Binding-site contacts:
Ligand atom C7 contacts residue ASN279 of chain 1.E at 3.2 Å.
Ligand atom N2 contacts residue ASN279 of chain 1.E at 3.0 Å (h-bond).
Ligand atom C1 contacts residue ASN279 of chain 1.E at 1.4 Å.
Ligand atom C6 contacts residue GLU69 of chain 1.F at 4.5 Å.
Ligand atom C8 contacts residue GLU69 of chain 1.F at 3.5 Å.
Ligand atom C1 contacts residue VAL291 of chain 1.E at 3.7 Å (hydrophobic).
Ligand atom C3 contacts residue VAL291 of chain 1.E at 4.2 Å (hydrophobic).
Ligand atom C2 contacts residue ASN279 of chain 1.E at 2.6 Å.
Ligand atom C3 contacts residue ASN279 of chain 1.E at 3.9 Å.
Ligand atom N2 contacts residue VAL291 of chain 1.E at 3.6 Å.
Ligand atom C5 contacts residue ASN279 of chain 1.E at 3.6 Å.
Ligand atom C5 contacts residue ASN292 of chain 1.E at 4.0 Å.
Ligand atom C7 contacts residue VAL291 of chain 1.E at 4.4 Å (hydrophobic).
Ligand atom C2 contacts residue VAL291 of chain 1.E at 4.0 Å (hydrophobic).
Ligand atom C6 contacts residue ASN292 of chain 1.E at 4.1 Å.
Ligand atom C1 contacts residue ASN292 of chain 1.E at 4.3 Å.
Ligand atom C8 contacts residue ASN279 of chain 1.E at 4.4 Å.
Ligand atom O5 contacts residue ASN292 of chain 1.E at 4.0 Å.
Ligand atom O7 contacts residue ASN279 of chain 1.E at 3.1 Å (h-bond).
Ligand atom C8 contacts residue LYS293 of chain 1.E at 3.9 Å.
Ligand atom C4 contacts residue ASN279 of chain 1.E at 4.2 Å.
Ligand atom O5 contacts residue ASN279 of chain 1.E at 2.4 Å (h-bond).
Ligand atom C8 contacts residue VAL291 of chain 1.E at 4.1 Å (hydrophobic).
Ligand atom C8 contacts residue SER39 of chain 1.E at 3.4 Å.

A protein and the small-molecule ligand that binds it are described below.
Small molecule (SMILES): CC(=O)N[C@H]1[C@H](O[C@H]2[C@H](O)[C@@H](NC(C)=O)CO[C@@H]2CO)O[C@H](CO)[C@@H](O)[C@@H]1O

Sequence of chain 1.E:
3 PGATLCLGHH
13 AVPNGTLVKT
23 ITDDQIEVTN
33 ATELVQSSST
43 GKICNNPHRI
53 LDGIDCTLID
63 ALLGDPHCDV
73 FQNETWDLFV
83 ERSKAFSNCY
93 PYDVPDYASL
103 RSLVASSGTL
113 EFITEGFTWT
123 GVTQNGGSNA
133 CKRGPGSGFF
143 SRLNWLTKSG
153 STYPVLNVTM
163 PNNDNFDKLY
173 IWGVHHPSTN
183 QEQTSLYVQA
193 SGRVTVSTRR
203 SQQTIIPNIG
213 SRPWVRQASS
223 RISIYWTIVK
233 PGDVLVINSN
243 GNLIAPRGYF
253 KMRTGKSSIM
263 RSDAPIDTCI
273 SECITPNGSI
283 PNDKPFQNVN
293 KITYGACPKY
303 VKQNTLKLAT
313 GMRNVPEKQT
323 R

Sequence of chain 1.F:
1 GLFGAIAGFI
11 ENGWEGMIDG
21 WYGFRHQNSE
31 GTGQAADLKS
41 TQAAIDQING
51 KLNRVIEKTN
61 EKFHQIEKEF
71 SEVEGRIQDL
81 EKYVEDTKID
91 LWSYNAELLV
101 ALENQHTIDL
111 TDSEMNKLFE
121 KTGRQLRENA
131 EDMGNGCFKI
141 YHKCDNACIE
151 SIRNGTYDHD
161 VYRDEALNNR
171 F